Binding-site contacts:
Ligand atom N7 contacts residue MET278 of chain 1.E at 3.7 Å.
Ligand atom C20 contacts residue LEU220 of chain 1.A at 3.7 Å (hydrophobic).
Ligand atom C9 contacts residue LEU212 of chain 1.A at 3.7 Å (hydrophobic).
Ligand atom C23 contacts residue MET278 of chain 1.E at 3.5 Å (hydrophobic).
Ligand atom N17 contacts residue ASN213 of chain 1.A at 2.7 Å (h-bond).
Ligand atom C12 contacts residue PHE274 of chain 1.E at 4.0 Å (hydrophobic).
Ligand atom C2 contacts residue ILE279 of chain 1.E at 4.0 Å (hydrophobic).
Ligand atom C1 contacts residue ALA275 of chain 1.E at 4.0 Å (hydrophobic).
Ligand atom C22 contacts residue POV1 of chain 1.T at 3.8 Å.
Ligand atom BR24 contacts residue GLY282 of chain 1.E at 4.0 Å.
Ligand atom O15 contacts residue ASN213 of chain 1.A at 3.1 Å (h-bond).
Ligand atom C3 contacts residue ILE216 of chain 1.A at 3.9 Å (hydrophobic).
Ligand atom C2 contacts residue ALA275 of chain 1.E at 3.6 Å (hydrophobic).
Ligand atom C13 contacts residue MET278 of chain 1.E at 3.8 Å (hydrophobic).
Ligand atom C21 contacts residue POV1 of chain 1.T at 4.0 Å.
Ligand atom C19 contacts residue PRO217 of chain 1.A at 3.9 Å (hydrophobic).
Ligand atom BR24 contacts residue POV1 of chain 1.T at 3.4 Å.
Ligand atom S14 contacts residue ASN213 of chain 1.A at 3.5 Å (h-bond).
Ligand atom O16 contacts residue MET260 of chain 1.E at 3.5 Å.
Ligand atom C13 contacts residue MET253 of chain 1.E at 3.7 Å (hydrophobic).
Ligand atom C2 contacts residue ILE216 of chain 1.A at 3.7 Å (hydrophobic).
Ligand atom C1 contacts residue ILE216 of chain 1.A at 4.0 Å (hydrophobic).
Ligand atom C12 contacts residue MET253 of chain 1.E at 3.9 Å (hydrophobic).
Ligand atom C22 contacts residue LEU220 of chain 1.A at 4.0 Å (hydrophobic).
Ligand atom C3 contacts residue ALA275 of chain 1.E at 3.9 Å (hydrophobic).
Ligand atom C20 contacts residue ILE221 of chain 1.A at 3.3 Å (hydrophobic).
Ligand atom C2 contacts residue POV1 of chain 1.LA at 4.0 Å.
Ligand atom C3 contacts residue LEU212 of chain 1.A at 3.4 Å (hydrophobic).
Ligand atom C23 contacts residue LEU220 of chain 1.A at 3.9 Å (hydrophobic).
Ligand atom C10 contacts residue LEU212 of chain 1.A at 3.3 Å (hydrophobic).
Ligand atom BR24 contacts residue LEU224 of chain 1.A at 3.5 Å.
Ligand atom O16 contacts residue ALA271 of chain 1.E at 3.7 Å.
Ligand atom C1 contacts residue LEU220 of chain 1.A at 3.8 Å (hydrophobic).
Ligand atom C1 contacts residue ILE279 of chain 1.E at 3.5 Å (hydrophobic).
Ligand atom C21 contacts residue LEU220 of chain 1.A at 3.8 Å (hydrophobic).
Ligand atom C22 contacts residue MET278 of chain 1.E at 3.3 Å (hydrophobic).
Ligand atom C4 contacts residue LEU212 of chain 1.A at 3.2 Å (hydrophobic).
Ligand atom C4 contacts residue PRO217 of chain 1.A at 3.8 Å (hydrophobic).
Ligand atom O15 contacts residue ALA271 of chain 1.E at 4.0 Å.
Ligand atom C5 contacts residue ILE216 of chain 1.A at 3.9 Å (hydrophobic).

A small-molecule ligand and the protein it binds are described below.
Small molecule (SMILES): NS(=O)(=O)c1ccc2c(c1)[C@H]1C=CC[C@H]1[C@@H](c1ccc(Br)cc1)N2

Sequence of chain 1.E:
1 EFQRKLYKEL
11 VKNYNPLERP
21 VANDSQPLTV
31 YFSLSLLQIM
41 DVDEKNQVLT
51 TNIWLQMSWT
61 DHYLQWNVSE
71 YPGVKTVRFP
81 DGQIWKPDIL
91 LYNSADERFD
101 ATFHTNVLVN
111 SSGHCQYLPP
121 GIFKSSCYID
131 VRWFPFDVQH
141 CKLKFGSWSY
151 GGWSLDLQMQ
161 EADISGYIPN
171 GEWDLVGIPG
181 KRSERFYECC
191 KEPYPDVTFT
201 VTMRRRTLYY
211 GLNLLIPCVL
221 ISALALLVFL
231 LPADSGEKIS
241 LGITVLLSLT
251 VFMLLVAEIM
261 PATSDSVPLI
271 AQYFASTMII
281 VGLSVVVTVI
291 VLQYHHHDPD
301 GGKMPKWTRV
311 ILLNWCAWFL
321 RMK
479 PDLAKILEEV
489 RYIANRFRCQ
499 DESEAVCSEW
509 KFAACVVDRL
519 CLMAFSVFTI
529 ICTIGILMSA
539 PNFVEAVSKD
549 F

Sequence of chain 1.A:
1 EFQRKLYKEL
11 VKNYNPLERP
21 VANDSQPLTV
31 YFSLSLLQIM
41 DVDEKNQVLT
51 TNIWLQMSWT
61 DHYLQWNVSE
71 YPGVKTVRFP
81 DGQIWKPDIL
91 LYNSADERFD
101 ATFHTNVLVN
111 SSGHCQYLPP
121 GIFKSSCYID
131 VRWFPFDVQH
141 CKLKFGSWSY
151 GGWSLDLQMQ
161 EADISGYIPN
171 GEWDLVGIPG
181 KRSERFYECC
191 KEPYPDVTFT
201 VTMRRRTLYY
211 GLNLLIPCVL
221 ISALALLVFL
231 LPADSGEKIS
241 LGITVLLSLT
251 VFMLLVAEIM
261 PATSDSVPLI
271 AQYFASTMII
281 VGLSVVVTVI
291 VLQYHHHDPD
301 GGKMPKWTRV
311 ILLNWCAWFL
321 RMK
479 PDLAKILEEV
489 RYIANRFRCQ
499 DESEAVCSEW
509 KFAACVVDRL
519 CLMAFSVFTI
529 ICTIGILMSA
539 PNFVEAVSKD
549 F